The protein below binds the small molecule below.
Small molecule (SMILES): CCC=CCC(=O)C=CC=CCCCCCCCC(=O)O

Sequence of chain 1.B:
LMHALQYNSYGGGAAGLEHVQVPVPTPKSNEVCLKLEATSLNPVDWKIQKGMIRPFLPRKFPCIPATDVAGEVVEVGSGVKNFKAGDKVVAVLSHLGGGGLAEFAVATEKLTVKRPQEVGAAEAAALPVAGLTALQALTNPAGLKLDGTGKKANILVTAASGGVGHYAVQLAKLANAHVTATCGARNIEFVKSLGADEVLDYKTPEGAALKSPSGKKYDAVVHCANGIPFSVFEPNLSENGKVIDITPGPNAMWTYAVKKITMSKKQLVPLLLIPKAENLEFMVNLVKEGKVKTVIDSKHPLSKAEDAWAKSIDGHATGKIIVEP

Binding-site contacts:
Ligand atom C8 contacts residue LEU61 of chain 1.B at 4.1 Å (hydrophobic).
Ligand atom C15 contacts residue VAL48 of chain 1.B at 4.5 Å (hydrophobic).
Ligand atom C18 contacts residue PRO279 of chain 1.B at 3.8 Å (hydrophobic).
Ligand atom C7 contacts residue HIS99 of chain 1.B at 4.3 Å.
Ligand atom C8 contacts residue HIS99 of chain 1.B at 3.3 Å.
Ligand atom C3 contacts residue ARG63 of chain 1.B at 4.3 Å.
Ligand atom C14 contacts residue LEU61 of chain 1.B at 4.5 Å (hydrophobic).
Ligand atom C9 contacts residue HIS99 of chain 1.B at 4.4 Å.
Ligand atom C14 contacts residue HIS99 of chain 1.B at 4.2 Å.
Ligand atom C4 contacts residue LEU100 of chain 1.B at 4.1 Å (hydrophobic).
Ligand atom O3 contacts residue LEU276 of chain 1.B at 3.9 Å.
Ligand atom C4 contacts residue PHE60 of chain 1.B at 4.2 Å (hydrophobic).
Ligand atom C6 contacts residue PHE60 of chain 1.B at 4.4 Å (hydrophobic).
Ligand atom C17 contacts residue LEU277 of chain 1.B at 4.2 Å (hydrophobic).
Ligand atom C9 contacts residue LEU276 of chain 1.B at 4.2 Å (hydrophobic).
Ligand atom C16 contacts residue HIS99 of chain 1.B at 4.0 Å.
Ligand atom C18 contacts residue LEU277 of chain 1.B at 4.0 Å (hydrophobic).
Ligand atom C5 contacts residue LEU100 of chain 1.B at 3.7 Å (hydrophobic).
Ligand atom C5 contacts residue LEU61 of chain 1.B at 4.2 Å (hydrophobic).
Ligand atom C3 contacts residue LEU100 of chain 1.B at 3.9 Å (hydrophobic).
Ligand atom C11 contacts residue LEU276 of chain 1.B at 3.9 Å (hydrophobic).
Ligand atom C5 contacts residue PHE60 of chain 1.B at 3.9 Å (hydrophobic).
Ligand atom C5 contacts residue ARG63 of chain 1.B at 4.3 Å.
Ligand atom C13 contacts residue LEU276 of chain 1.B at 4.2 Å (hydrophobic).
Ligand atom C12 contacts residue LEU276 of chain 1.B at 4.3 Å (hydrophobic).
Ligand atom C13 contacts residue VAL48 of chain 1.B at 4.1 Å (hydrophobic).
Ligand atom C15 contacts residue HIS99 of chain 1.B at 4.0 Å.
Ligand atom O3 contacts residue VAL48 of chain 1.B at 4.3 Å.
Ligand atom C14 contacts residue VAL48 of chain 1.B at 4.3 Å (hydrophobic).
Ligand atom C4 contacts residue ARG63 of chain 1.B at 3.4 Å.
Ligand atom C10 contacts residue LEU276 of chain 1.B at 4.5 Å (hydrophobic).
Ligand atom C12 contacts residue VAL48 of chain 1.B at 4.4 Å (hydrophobic).
Ligand atom C18 contacts residue HIS99 of chain 1.B at 4.3 Å.
Ligand atom C7 contacts residue LEU61 of chain 1.B at 4.0 Å (hydrophobic).
Ligand atom C7 contacts residue PHE60 of chain 1.B at 4.1 Å (hydrophobic).
Ligand atom C2 contacts residue ARG63 of chain 1.B at 3.6 Å.
Ligand atom C2 contacts residue LEU100 of chain 1.B at 4.3 Å (hydrophobic).